Binding-site contacts:
Ligand atom N19 contacts residue HIS62 of chain 1.B at 3.4 Å.
Ligand atom C5 contacts residue VAL115 of chain 1.B at 3.7 Å (hydrophobic).
Ligand atom N3 contacts residue VAL115 of chain 1.B at 3.4 Å.
Ligand atom N9 contacts residue PHE140 of chain 1.B at 3.7 Å.
Ligand atom C34 contacts residue LEU135 of chain 1.B at 3.6 Å (hydrophobic).
Ligand atom C14 contacts residue PHE116 of chain 1.B at 3.7 Å (hydrophobic).
Ligand atom N9 contacts residue ILE139 of chain 1.B at 3.5 Å.
Ligand atom N9 contacts residue VAL115 of chain 1.B at 3.6 Å.
Ligand atom C8 contacts residue ILE139 of chain 1.B at 3.6 Å (hydrophobic).
Ligand atom C35 contacts residue ILE136 of chain 1.B at 3.8 Å (hydrophobic).
Ligand atom C35 contacts residue LEU135 of chain 1.B at 3.7 Å (hydrophobic).
Ligand atom C24 contacts residue CYS59 of chain 1.B at 3.6 Å (hydrophobic).
Ligand atom C2 contacts residue MET104 of chain 1.B at 3.5 Å (hydrophobic).
Ligand atom N17 contacts residue HIS62 of chain 1.B at 3.6 Å.
Ligand atom O15 contacts residue ALA107 of chain 1.B at 3.5 Å.
Ligand atom C16 contacts residue HIS62 of chain 1.B at 3.6 Å.
Ligand atom C14 contacts residue HIS62 of chain 1.B at 3.5 Å.
Ligand atom C23 contacts residue PHE127 of chain 1.B at 3.7 Å (hydrophobic).
Ligand atom C18 contacts residue HIS62 of chain 1.B at 3.5 Å.
Ligand atom O31 contacts residue HIS218 of chain 1.B at 2.8 Å (h-bond).
Ligand atom C6 contacts residue VAL115 of chain 1.B at 3.7 Å (hydrophobic).
Ligand atom N19 contacts residue PHE116 of chain 1.B at 3.5 Å.
Ligand atom C1 contacts residue PHE116 of chain 1.B at 3.7 Å (hydrophobic).
Ligand atom C20 contacts residue HIS62 of chain 1.B at 3.3 Å.
Ligand atom C10 contacts residue PHE117 of chain 1.B at 3.7 Å (hydrophobic).
Ligand atom C7 contacts residue VAL115 of chain 1.B at 3.7 Å (hydrophobic).
Ligand atom C13 contacts residue PHE116 of chain 1.B at 3.7 Å (hydrophobic).
Ligand atom C18 contacts residue PHE116 of chain 1.B at 3.8 Å (hydrophobic).
Ligand atom C4 contacts residue VAL115 of chain 1.B at 3.5 Å (hydrophobic).
Ligand atom O31 contacts residue LEU63 of chain 1.B at 3.4 Å.
Ligand atom C10 contacts residue PHE116 of chain 1.B at 3.5 Å (hydrophobic).
Ligand atom C8 contacts residue SER143 of chain 1.B at 3.3 Å.
Ligand atom C23 contacts residue ILE136 of chain 1.B at 3.6 Å (hydrophobic).
Ligand atom C21 contacts residue LEU26 of chain 1.B at 3.7 Å (hydrophobic).
Ligand atom C7 contacts residue MET104 of chain 1.B at 3.5 Å (hydrophobic).
Ligand atom O15 contacts residue MET104 of chain 1.B at 3.6 Å.
Ligand atom C13 contacts residue ALA107 of chain 1.B at 3.4 Å (hydrophobic).
Ligand atom C20 contacts residue PHE116 of chain 1.B at 3.2 Å (hydrophobic).
Ligand atom C7 contacts residue SER143 of chain 1.B at 3.3 Å.
Ligand atom N12 contacts residue PHE116 of chain 1.B at 2.9 Å (h-bond).

Sequence of chain 1.B:
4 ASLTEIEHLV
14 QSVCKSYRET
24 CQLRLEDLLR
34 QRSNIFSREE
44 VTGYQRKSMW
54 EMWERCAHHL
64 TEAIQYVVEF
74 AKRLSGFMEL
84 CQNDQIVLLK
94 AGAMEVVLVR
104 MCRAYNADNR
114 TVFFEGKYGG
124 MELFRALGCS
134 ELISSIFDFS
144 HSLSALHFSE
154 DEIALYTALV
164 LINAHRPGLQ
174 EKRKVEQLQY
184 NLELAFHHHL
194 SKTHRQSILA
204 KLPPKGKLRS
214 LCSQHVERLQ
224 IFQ

This small molecule binds to this protein.
Small molecule (SMILES): Cc1ncc(C(=O)Nc2cn3ccnc3c(CN3CCN(C(=O)C4CCCC4)[C@@H](C)C3)c2C)cn1